A small-molecule ligand and the protein it binds are described below.
Small molecule (SMILES): CC(=O)N[C@@H]1[C@@H](O)[C@H](O)[C@@H](CO)O[C@H]1O

Binding-site contacts:
Ligand atom C7 contacts residue ASN1131 of chain 1.A at 4.0 Å.
Ligand atom C4 contacts residue ASN1131 of chain 1.A at 4.3 Å.
Ligand atom C1 contacts residue ASN1131 of chain 1.A at 1.4 Å.
Ligand atom N2 contacts residue ASN1131 of chain 1.A at 2.9 Å (h-bond).
Ligand atom C2 contacts residue ASN1131 of chain 1.A at 2.5 Å.
Ligand atom C3 contacts residue ASN1131 of chain 1.A at 3.8 Å.
Ligand atom O5 contacts residue ASN1131 of chain 1.A at 2.4 Å (h-bond).
Ligand atom C5 contacts residue ASN1131 of chain 1.A at 3.7 Å.

Sequence of chain 1.A:
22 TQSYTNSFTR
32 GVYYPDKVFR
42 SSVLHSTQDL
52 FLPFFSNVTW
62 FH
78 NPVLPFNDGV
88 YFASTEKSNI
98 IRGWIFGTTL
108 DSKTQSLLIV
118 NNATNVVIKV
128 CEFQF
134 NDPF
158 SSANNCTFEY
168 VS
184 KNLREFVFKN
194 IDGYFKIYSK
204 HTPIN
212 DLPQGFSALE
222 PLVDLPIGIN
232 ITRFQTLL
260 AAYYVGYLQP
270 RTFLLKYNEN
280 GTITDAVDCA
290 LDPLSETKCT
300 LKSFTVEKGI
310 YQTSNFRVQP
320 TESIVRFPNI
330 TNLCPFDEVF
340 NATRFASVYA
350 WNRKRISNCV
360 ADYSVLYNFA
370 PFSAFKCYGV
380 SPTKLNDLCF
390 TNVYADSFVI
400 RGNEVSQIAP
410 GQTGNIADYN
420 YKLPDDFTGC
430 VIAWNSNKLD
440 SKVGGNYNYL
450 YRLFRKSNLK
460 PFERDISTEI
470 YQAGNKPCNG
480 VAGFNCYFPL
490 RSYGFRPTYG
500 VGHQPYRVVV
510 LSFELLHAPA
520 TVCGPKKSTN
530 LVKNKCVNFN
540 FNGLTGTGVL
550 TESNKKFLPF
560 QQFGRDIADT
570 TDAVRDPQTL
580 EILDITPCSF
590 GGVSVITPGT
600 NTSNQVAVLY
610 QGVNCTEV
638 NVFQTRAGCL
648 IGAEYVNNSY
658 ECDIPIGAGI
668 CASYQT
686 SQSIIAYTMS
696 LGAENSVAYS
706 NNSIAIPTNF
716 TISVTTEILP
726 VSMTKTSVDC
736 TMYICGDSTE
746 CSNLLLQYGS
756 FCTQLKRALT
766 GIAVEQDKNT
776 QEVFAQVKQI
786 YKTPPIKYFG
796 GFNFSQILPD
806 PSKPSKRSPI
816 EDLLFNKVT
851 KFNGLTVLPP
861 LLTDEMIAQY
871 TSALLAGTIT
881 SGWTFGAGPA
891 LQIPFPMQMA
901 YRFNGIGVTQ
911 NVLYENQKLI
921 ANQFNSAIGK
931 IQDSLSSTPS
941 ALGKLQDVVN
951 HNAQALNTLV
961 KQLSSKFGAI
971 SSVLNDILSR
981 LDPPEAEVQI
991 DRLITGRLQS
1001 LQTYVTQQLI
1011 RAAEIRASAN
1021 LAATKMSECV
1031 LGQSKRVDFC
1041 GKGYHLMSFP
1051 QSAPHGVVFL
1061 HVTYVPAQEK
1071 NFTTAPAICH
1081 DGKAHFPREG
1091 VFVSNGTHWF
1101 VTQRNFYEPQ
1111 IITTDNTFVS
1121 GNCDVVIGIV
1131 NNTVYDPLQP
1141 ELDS